Sequence of chain 2.A:
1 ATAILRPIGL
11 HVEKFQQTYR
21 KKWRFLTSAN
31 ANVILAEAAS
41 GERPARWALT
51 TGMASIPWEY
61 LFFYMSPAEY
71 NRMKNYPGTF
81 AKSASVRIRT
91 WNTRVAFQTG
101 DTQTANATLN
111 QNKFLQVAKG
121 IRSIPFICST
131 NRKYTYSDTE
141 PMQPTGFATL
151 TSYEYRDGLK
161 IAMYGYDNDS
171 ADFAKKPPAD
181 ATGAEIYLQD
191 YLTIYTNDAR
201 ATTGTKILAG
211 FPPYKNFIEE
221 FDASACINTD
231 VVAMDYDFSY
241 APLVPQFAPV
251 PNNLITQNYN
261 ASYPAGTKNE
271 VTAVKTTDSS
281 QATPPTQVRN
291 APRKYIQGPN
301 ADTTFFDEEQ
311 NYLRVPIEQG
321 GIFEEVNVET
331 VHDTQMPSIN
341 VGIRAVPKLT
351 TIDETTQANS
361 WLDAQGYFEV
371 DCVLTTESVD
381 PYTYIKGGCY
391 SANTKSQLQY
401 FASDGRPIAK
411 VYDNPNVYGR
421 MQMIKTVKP

Binding-site contacts:
Ligand atom OP2 contacts residue HIS332 of chain 2.A at 2.9 Å (h-bond).
Ligand atom C2 contacts residue DG3 of chain 2.C at 3.4 Å.
Ligand atom OP2 contacts residue THR330 of chain 2.A at 2.7 Å (h-bond).
Ligand atom O6 contacts residue DG4 of chain 2.C at 3.5 Å (h-bond).
Ligand atom N1 contacts residue DG3 of chain 2.C at 3.5 Å.
Ligand atom N7 contacts residue DG4 of chain 2.C at 3.8 Å.
Ligand atom C6 contacts residue TYR240 of chain 2.A at 3.6 Å (hydrophobic).
Ligand atom C5 contacts residue DG3 of chain 2.C at 3.4 Å.
Ligand atom C5' contacts residue PHE238 of chain 2.A at 3.1 Å (hydrophobic).
Ligand atom N4 contacts residue VAL331 of chain 2.A at 3.5 Å.
Ligand atom N7 contacts residue DG3 of chain 2.C at 3.8 Å.
Ligand atom O3' contacts residue SER239 of chain 2.A at 3.6 Å.
Ligand atom N1 contacts residue TYR240 of chain 2.A at 3.6 Å.
Ligand atom C4' contacts residue ASP237 of chain 2.A at 3.5 Å.
Ligand atom C4 contacts residue TYR240 of chain 2.A at 3.7 Å (hydrophobic).
Ligand atom O4' contacts residue SER239 of chain 2.A at 3.3 Å (h-bond).
Ligand atom N4 contacts residue PHE323 of chain 2.A at 3.1 Å (h-bond).
Ligand atom C2 contacts residue TYR240 of chain 2.A at 3.6 Å (hydrophobic).
Ligand atom C5' contacts residue SER239 of chain 2.A at 3.3 Å.
Ligand atom N9 contacts residue DG3 of chain 2.C at 3.6 Å.
Ligand atom O5' contacts residue SER239 of chain 2.A at 3.0 Å (h-bond).
Ligand atom O3' contacts residue ASP237 of chain 2.A at 3.6 Å.
Ligand atom N3 contacts residue DG3 of chain 2.C at 3.4 Å.
Ligand atom O4' contacts residue DG3 of chain 2.C at 3.2 Å (h-bond).
Ligand atom C1' contacts residue SER239 of chain 2.A at 3.2 Å.
Ligand atom N3 contacts residue TYR240 of chain 2.A at 3.7 Å.
Ligand atom C2' contacts residue THR330 of chain 2.A at 3.5 Å.
Ligand atom C4 contacts residue VAL331 of chain 2.A at 3.5 Å (hydrophobic).
Ligand atom N2 contacts residue DG3 of chain 2.C at 3.5 Å (h-bond).
Ligand atom C8 contacts residue DG3 of chain 2.C at 3.6 Å.
Ligand atom N4 contacts residue GLU324 of chain 2.A at 3.8 Å.
Ligand atom C4 contacts residue DG3 of chain 2.C at 3.5 Å.
Ligand atom O4' contacts residue ASP237 of chain 2.A at 3.0 Å (salt-bridge).
Ligand atom O6 contacts residue DG3 of chain 2.C at 3.5 Å.
Ligand atom C1' contacts residue DG3 of chain 2.C at 3.7 Å.
Ligand atom C4' contacts residue PHE238 of chain 2.A at 3.7 Å (hydrophobic).
Ligand atom N4 contacts residue GLU329 of chain 2.A at 3.2 Å (salt-bridge).
Ligand atom C5 contacts residue TYR240 of chain 2.A at 3.7 Å (hydrophobic).
Ligand atom C6 contacts residue DG3 of chain 2.C at 3.5 Å.
Ligand atom C5 contacts residue VAL331 of chain 2.A at 3.5 Å (hydrophobic).

This small molecule binds to this protein.
Small molecule (SMILES): Cc1cn([C@H]2C[C@H](O[P](=O)(O)OC[C@H]3O[C@@H](n4ccc(N)nc4=O)C[C@@H]3O[P](=O)(O)OC[C@H]3O[C@@H](n4cnc5c(=O)[nH]c(N)nc54)C[C@@H]3O[P](=O)(O)OC[C@H]3O[C@@H](n4cnc5c4NC=NC5N)C[C@@H]3O[P](=O)(O)OC[C@H]3O[C@@H](n4cnc5c4NC=NC5N)C[C@@H]3O)[C@@H](COP(=O)=O)O2)c(=O)[nH]c1=O